Binding-site contacts:
Ligand atom OAQ contacts residue VAL878 of chain 1.A at 3.7 Å.
Ligand atom CAG contacts residue MET800 of chain 1.A at 4.0 Å (hydrophobic).
Ligand atom CAE contacts residue MET800 of chain 1.A at 3.8 Å (hydrophobic).
Ligand atom CAJ contacts residue ILE960 of chain 1.A at 3.8 Å (hydrophobic).
Ligand atom OAQ contacts residue VAL879 of chain 1.A at 3.0 Å (h-bond).
Ligand atom OAQ contacts residue GLU877 of chain 1.A at 3.6 Å.
Ligand atom OAC contacts residue LYS830 of chain 1.A at 3.8 Å.
Ligand atom CAF contacts residue PRO806 of chain 1.A at 3.7 Å (hydrophobic).
Ligand atom CAN contacts residue ILE960 of chain 1.A at 3.9 Å (hydrophobic).
Ligand atom CAL contacts residue GLU877 of chain 1.A at 3.6 Å.
Ligand atom CAD contacts residue PRO806 of chain 1.A at 3.8 Å (hydrophobic).
Ligand atom CAJ contacts residue ILE876 of chain 1.A at 3.9 Å (hydrophobic).
Ligand atom CAT contacts residue TRP808 of chain 1.A at 3.8 Å (hydrophobic).
Ligand atom CAY contacts residue ILE960 of chain 1.A at 3.9 Å (hydrophobic).
Ligand atom CAK contacts residue ASP961 of chain 1.A at 3.9 Å.
Ligand atom CAM contacts residue MET950 of chain 1.A at 4.0 Å (hydrophobic).
Ligand atom CAG contacts residue TRP808 of chain 1.A at 4.0 Å (hydrophobic).
Ligand atom CAI contacts residue MET800 of chain 1.A at 3.6 Å (hydrophobic).
Ligand atom OAC contacts residue ILE876 of chain 1.A at 3.3 Å.
Ligand atom CAD contacts residue ILE799 of chain 1.A at 3.8 Å (hydrophobic).
Ligand atom CAF contacts residue MET800 of chain 1.A at 3.5 Å (hydrophobic).
Ligand atom CAD contacts residue MET800 of chain 1.A at 3.3 Å (hydrophobic).
Ligand atom OAC contacts residue ASP961 of chain 1.A at 3.8 Å.
Ligand atom CAN contacts residue TYR864 of chain 1.A at 3.8 Å (hydrophobic).
Ligand atom CAW contacts residue ILE960 of chain 1.A at 4.0 Å (hydrophobic).
Ligand atom CAH contacts residue ILE828 of chain 1.A at 3.6 Å (hydrophobic).
Ligand atom CAX contacts residue ILE960 of chain 1.A at 4.0 Å (hydrophobic).
Ligand atom CAD contacts residue TRP808 of chain 1.A at 4.0 Å (hydrophobic).
Ligand atom CAA contacts residue MET800 of chain 1.A at 3.9 Å (hydrophobic).
Ligand atom OAR contacts residue ILE960 of chain 1.A at 3.6 Å.
Ligand atom CAL contacts residue ILE960 of chain 1.A at 3.9 Å (hydrophobic).
Ligand atom CAN contacts residue ILE876 of chain 1.A at 3.7 Å (hydrophobic).
Ligand atom CAM contacts residue VAL879 of chain 1.A at 3.8 Å (hydrophobic).
Ligand atom CAL contacts residue VAL879 of chain 1.A at 3.9 Å (hydrophobic).
Ligand atom CAN contacts residue GLU877 of chain 1.A at 3.6 Å.
Ligand atom NAP contacts residue TRP808 of chain 1.A at 3.9 Å.
Ligand atom CAA contacts residue LYS804 of chain 1.A at 3.3 Å.
Ligand atom CAM contacts residue SER882 of chain 1.A at 4.0 Å.
Ligand atom CAW contacts residue ILE876 of chain 1.A at 3.8 Å (hydrophobic).
Ligand atom CAU contacts residue ILE960 of chain 1.A at 3.7 Å (hydrophobic).

The protein below binds the small molecule below.
Small molecule (SMILES): Cc1cc([C@H](C)Nc2ccccc2)c2oc(N3CCOCC3)cc(=O)c2c1

Sequence of chain 1.A:
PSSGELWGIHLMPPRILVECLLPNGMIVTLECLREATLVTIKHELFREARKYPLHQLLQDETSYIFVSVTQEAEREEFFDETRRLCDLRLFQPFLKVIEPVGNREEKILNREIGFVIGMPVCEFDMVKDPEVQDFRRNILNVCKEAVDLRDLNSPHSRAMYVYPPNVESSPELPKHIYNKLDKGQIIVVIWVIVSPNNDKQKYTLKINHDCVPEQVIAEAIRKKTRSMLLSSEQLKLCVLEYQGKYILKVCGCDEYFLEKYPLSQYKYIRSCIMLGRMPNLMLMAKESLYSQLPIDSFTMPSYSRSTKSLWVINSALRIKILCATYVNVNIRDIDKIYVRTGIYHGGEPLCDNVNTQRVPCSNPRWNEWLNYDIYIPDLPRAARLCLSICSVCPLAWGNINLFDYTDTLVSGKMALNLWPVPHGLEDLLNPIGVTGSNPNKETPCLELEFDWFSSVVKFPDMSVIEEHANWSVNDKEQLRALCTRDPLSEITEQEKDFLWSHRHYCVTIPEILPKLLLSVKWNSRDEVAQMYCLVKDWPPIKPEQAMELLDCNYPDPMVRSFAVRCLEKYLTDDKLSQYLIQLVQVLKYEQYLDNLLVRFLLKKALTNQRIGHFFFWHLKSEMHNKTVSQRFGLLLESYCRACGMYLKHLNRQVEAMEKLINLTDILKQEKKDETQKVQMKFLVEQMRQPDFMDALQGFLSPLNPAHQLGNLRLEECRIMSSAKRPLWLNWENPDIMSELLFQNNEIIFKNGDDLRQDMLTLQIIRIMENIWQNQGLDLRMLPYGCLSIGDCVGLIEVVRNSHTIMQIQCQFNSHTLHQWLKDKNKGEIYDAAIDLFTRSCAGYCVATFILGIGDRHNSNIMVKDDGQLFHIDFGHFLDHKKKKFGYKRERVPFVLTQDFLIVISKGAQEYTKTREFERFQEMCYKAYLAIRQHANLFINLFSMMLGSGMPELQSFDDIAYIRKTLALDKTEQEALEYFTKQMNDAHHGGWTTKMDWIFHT